A small-molecule ligand and the protein it binds are described below.
Small molecule (SMILES): CO[P](=O)(O)O[C@H]1[C@@H](O)[C@H](n2ccc(=O)[nH]c2=O)O[C@@H]1COP(=O)(O)O

Sequence of chain 44.A:
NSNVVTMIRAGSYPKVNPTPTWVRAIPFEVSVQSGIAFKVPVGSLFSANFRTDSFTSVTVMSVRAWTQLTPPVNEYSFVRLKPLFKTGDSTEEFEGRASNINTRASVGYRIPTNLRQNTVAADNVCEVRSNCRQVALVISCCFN

Binding-site contacts:
Ligand atom O4 contacts residue THR21 of chain 44.A at 3.9 Å.
Ligand atom N3 contacts residue ASN16 of chain 44.A at 2.9 Å (h-bond).
Ligand atom O3' contacts residue ARG125 of chain 30.A at 4.0 Å.
Ligand atom OP1 contacts residue ARG125 of chain 30.A at 2.9 Å (salt-bridge).
Ligand atom C4 contacts residue ARG125 of chain 30.A at 3.5 Å.
Ligand atom C3' contacts residue ARG125 of chain 30.A at 3.3 Å.
Ligand atom C2 contacts residue ASN16 of chain 44.A at 3.0 Å.
Ligand atom OP2 contacts residue ILE23 of chain 44.A at 4.5 Å.
Ligand atom C5' contacts residue MET76 of chain 30.A at 4.3 Å (hydrophobic).
Ligand atom C2 contacts residue ARG125 of chain 30.A at 3.8 Å.
Ligand atom C4 contacts residue SER17 of chain 44.A at 4.1 Å.
Ligand atom OP1 contacts residue ILE23 of chain 44.A at 4.0 Å.
Ligand atom P contacts residue ILE23 of chain 44.A at 4.4 Å.
Ligand atom OP3 contacts residue ARG125 of chain 30.A at 2.8 Å.
Ligand atom C5' contacts residue SER77 of chain 30.A at 4.4 Å.
Ligand atom N3 contacts residue ARG125 of chain 30.A at 3.6 Å (salt-bridge).
Ligand atom O2 contacts residue ASN16 of chain 44.A at 2.5 Å (h-bond).
Ligand atom P contacts residue ARG131 of chain 30.A at 3.5 Å.
Ligand atom C5 contacts residue ARG125 of chain 30.A at 3.5 Å.
Ligand atom C2' contacts residue ARG125 of chain 30.A at 3.6 Å.
Ligand atom C4' contacts residue ARG125 of chain 30.A at 4.4 Å.
Ligand atom O2 contacts residue ARG125 of chain 30.A at 3.9 Å.
Ligand atom C6 contacts residue ARG125 of chain 30.A at 3.5 Å.
Ligand atom O5' contacts residue ARG125 of chain 30.A at 3.0 Å (salt-bridge).
Ligand atom C4 contacts residue ASN16 of chain 44.A at 4.1 Å.
Ligand atom C5' contacts residue ARG125 of chain 30.A at 4.1 Å.
Ligand atom OP2 contacts residue SER77 of chain 30.A at 4.1 Å.
Ligand atom O5' contacts residue ARG131 of chain 30.A at 2.6 Å (salt-bridge).
Ligand atom C1' contacts residue ARG125 of chain 30.A at 4.2 Å.
Ligand atom P contacts residue ARG125 of chain 30.A at 3.7 Å.
Ligand atom C5' contacts residue ARG131 of chain 30.A at 3.2 Å.
Ligand atom N1 contacts residue ASN16 of chain 44.A at 4.4 Å.
Ligand atom OP2 contacts residue ARG131 of chain 30.A at 3.7 Å.
Ligand atom C5 contacts residue THR21 of chain 44.A at 4.3 Å.
Ligand atom O4 contacts residue ARG125 of chain 30.A at 3.8 Å.
Ligand atom N1 contacts residue ARG125 of chain 30.A at 3.7 Å.
Ligand atom N3 contacts residue SER17 of chain 44.A at 4.3 Å.
Ligand atom OP1 contacts residue ARG131 of chain 30.A at 3.4 Å (salt-bridge).
Ligand atom OP3 contacts residue ILE23 of chain 44.A at 4.2 Å.
Ligand atom O4 contacts residue SER17 of chain 44.A at 3.2 Å.

Sequence of chain 30.A:
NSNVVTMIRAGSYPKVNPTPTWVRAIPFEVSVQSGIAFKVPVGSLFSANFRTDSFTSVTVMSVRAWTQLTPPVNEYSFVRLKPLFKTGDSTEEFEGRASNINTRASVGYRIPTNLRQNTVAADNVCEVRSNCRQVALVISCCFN